Sequence of chain 1.C:
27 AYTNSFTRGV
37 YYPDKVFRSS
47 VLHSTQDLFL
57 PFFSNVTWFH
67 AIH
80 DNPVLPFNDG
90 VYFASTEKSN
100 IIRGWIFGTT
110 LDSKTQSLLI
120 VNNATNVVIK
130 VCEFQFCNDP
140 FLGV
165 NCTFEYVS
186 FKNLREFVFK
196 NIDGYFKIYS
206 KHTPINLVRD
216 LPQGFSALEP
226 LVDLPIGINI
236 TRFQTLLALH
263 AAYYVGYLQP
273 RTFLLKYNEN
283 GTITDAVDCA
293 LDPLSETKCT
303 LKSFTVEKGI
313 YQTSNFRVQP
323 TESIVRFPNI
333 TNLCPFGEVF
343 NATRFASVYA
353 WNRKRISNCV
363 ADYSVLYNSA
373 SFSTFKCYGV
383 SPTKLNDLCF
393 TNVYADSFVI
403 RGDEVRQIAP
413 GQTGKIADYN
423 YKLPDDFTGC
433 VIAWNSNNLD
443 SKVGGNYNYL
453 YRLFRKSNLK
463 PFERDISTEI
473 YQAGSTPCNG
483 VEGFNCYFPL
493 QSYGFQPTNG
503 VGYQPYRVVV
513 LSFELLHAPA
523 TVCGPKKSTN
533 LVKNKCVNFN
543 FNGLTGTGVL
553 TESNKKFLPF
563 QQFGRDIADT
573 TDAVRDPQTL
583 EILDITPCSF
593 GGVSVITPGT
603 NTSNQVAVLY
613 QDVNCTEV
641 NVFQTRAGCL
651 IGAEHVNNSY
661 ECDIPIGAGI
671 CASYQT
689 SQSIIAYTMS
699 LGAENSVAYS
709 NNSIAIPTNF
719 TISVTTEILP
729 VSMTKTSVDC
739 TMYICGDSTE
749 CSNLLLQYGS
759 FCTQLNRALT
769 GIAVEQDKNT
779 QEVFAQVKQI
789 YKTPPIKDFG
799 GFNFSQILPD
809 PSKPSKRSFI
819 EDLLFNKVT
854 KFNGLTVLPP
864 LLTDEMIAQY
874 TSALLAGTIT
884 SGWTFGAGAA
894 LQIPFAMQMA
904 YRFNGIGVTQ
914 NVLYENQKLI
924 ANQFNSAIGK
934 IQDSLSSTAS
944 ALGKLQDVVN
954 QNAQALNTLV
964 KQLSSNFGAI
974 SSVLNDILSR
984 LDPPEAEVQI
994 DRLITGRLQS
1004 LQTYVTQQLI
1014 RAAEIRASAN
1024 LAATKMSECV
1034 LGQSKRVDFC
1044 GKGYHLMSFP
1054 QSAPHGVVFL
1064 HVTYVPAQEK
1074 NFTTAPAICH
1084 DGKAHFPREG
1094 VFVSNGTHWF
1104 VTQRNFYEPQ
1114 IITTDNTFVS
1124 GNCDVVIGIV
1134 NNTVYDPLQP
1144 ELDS

The small molecule below binds the protein below.
Small molecule (SMILES): CC(=O)N[C@@H]1[C@@H](O)[C@H](O)[C@@H](CO)O[C@H]1O

Binding-site contacts:
Ligand atom O5 contacts residue ASN717 of chain 1.C at 2.4 Å (h-bond).
Ligand atom C6 contacts residue GLN926 of chain 1.C at 4.4 Å.
Ligand atom C1 contacts residue PHE718 of chain 1.C at 4.0 Å (hydrophobic).
Ligand atom C3 contacts residue ASN717 of chain 1.C at 3.8 Å.
Ligand atom C2 contacts residue ASN717 of chain 1.C at 2.4 Å.
Ligand atom C1 contacts residue ASN717 of chain 1.C at 1.4 Å.
Ligand atom O5 contacts residue PHE718 of chain 1.C at 3.8 Å.
Ligand atom C7 contacts residue ASN717 of chain 1.C at 3.2 Å.
Ligand atom O7 contacts residue ASN919 of chain 1.C at 4.4 Å.
Ligand atom C5 contacts residue ASN717 of chain 1.C at 3.7 Å.
Ligand atom C8 contacts residue ASN717 of chain 1.C at 4.0 Å.
Ligand atom O5 contacts residue GLN1071 of chain 1.C at 3.9 Å.
Ligand atom N2 contacts residue ASN717 of chain 1.C at 2.9 Å (h-bond).
Ligand atom C4 contacts residue ASN717 of chain 1.C at 4.2 Å.
Ligand atom O7 contacts residue ASN717 of chain 1.C at 3.1 Å (h-bond).
Ligand atom C1 contacts residue GLN1071 of chain 1.C at 4.0 Å.